The small molecule below binds the protein below.
Small molecule (SMILES): CC(=O)N[C@H]1[C@H](O[C@H]2[C@H](O)[C@@H](NC(C)=O)CO[C@@H]2CO)O[C@H](CO)[C@@H](O)[C@@H]1O

Sequence of chain 1.E:
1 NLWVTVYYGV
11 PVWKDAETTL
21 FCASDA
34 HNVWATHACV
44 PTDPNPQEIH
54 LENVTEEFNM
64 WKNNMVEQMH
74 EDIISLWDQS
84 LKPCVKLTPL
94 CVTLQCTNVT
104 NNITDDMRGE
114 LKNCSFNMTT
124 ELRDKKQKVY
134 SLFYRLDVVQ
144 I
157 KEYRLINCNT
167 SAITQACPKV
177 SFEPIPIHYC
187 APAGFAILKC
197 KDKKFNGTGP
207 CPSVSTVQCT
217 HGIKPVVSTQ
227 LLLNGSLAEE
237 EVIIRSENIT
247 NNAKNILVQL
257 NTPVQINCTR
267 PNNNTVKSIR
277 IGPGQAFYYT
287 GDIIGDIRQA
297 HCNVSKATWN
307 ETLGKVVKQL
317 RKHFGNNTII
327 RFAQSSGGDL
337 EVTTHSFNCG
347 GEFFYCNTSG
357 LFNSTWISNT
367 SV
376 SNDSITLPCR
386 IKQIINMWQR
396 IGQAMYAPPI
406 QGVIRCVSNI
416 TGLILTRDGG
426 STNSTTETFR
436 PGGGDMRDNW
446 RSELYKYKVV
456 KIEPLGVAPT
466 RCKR

Binding-site contacts:
Ligand atom C4 contacts residue ASN353 of chain 1.E at 4.4 Å.
Ligand atom O5 contacts residue ASN353 of chain 1.E at 2.5 Å (h-bond).
Ligand atom C4 contacts residue GLN330 of chain 1.E at 4.2 Å.
Ligand atom O5 contacts residue SER355 of chain 1.E at 4.0 Å.
Ligand atom C3 contacts residue ASN353 of chain 1.E at 3.9 Å.
Ligand atom C1 contacts residue ASN353 of chain 1.E at 1.5 Å.
Ligand atom O3 contacts residue GLN330 of chain 1.E at 4.1 Å.
Ligand atom C8 contacts residue THR339 of chain 1.E at 3.3 Å.
Ligand atom C3 contacts residue GLN330 of chain 1.E at 3.8 Å.
Ligand atom O4 contacts residue GLN330 of chain 1.E at 3.5 Å (h-bond).
Ligand atom C2 contacts residue ASN353 of chain 1.E at 2.6 Å.
Ligand atom C8 contacts residue THR340 of chain 1.E at 3.1 Å.
Ligand atom C5 contacts residue ASN353 of chain 1.E at 3.8 Å.
Ligand atom C7 contacts residue NAG1 of chain 1.BA at 3.9 Å.
Ligand atom O7 contacts residue NAG1 of chain 1.BA at 3.5 Å.
Ligand atom O7 contacts residue ASN353 of chain 1.E at 3.8 Å.
Ligand atom C7 contacts residue ASN353 of chain 1.E at 3.5 Å.
Ligand atom C1 contacts residue GLN330 of chain 1.E at 4.4 Å.
Ligand atom C5 contacts residue SER355 of chain 1.E at 4.3 Å.
Ligand atom C8 contacts residue NAG1 of chain 1.BA at 3.9 Å.
Ligand atom N2 contacts residue ASN353 of chain 1.E at 2.9 Å (h-bond).
Ligand atom C7 contacts residue THR340 of chain 1.E at 4.3 Å.
Ligand atom O6 contacts residue SER355 of chain 1.E at 4.1 Å.
Ligand atom C5 contacts residue GLN330 of chain 1.E at 4.2 Å.
Ligand atom C1 contacts residue SER355 of chain 1.E at 4.1 Å.